Sequence of chain 1.A:
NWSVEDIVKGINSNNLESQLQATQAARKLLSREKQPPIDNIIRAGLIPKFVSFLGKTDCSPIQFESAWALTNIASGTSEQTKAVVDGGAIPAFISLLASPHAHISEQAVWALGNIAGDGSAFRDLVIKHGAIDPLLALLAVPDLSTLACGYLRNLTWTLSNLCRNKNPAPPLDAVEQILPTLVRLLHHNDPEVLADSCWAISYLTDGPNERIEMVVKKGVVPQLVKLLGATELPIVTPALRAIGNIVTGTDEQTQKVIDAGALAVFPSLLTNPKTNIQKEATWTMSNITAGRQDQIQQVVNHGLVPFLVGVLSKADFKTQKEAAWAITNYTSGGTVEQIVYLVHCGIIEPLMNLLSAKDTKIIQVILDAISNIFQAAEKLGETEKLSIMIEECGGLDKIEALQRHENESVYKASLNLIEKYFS

The protein below binds the small molecule below.
Small molecule (SMILES): C[C@@H](O)[C@H](NC(=O)[C@H](CCCCN)NC(=O)[C@H](CCCN=C(N)N)NC(=O)CNC(=O)[C@H](CC(N)=O)NC(=O)[C@H](CCC(=O)O)NC(=O)CN)C(=O)N[C@@H](CCCN=C(N)N)C(=O)O

Binding-site contacts:
Ligand atom CG contacts residue TRP272 of chain 1.A at 3.5 Å (hydrophobic).
Ligand atom NH2 contacts residue GLN180 of chain 1.A at 2.9 Å (h-bond).
Ligand atom N contacts residue ASP269 of chain 1.A at 3.1 Å (salt-bridge).
Ligand atom CA contacts residue ASN187 of chain 1.A at 3.2 Å.
Ligand atom N contacts residue ASN145 of chain 1.A at 3.0 Å (h-bond).
Ligand atom CB contacts residue ASN187 of chain 1.A at 3.3 Å.
Ligand atom O contacts residue TRP230 of chain 1.A at 3.3 Å (h-bond).
Ligand atom O contacts residue TRP141 of chain 1.A at 3.0 Å (h-bond).
Ligand atom CD contacts residue GLY149 of chain 1.A at 3.2 Å.
Ligand atom C contacts residue ASN187 of chain 1.A at 3.5 Å.
Ligand atom NH1 contacts residue THR154 of chain 1.A at 2.6 Å (h-bond).
Ligand atom CZ contacts residue ASP191 of chain 1.A at 3.2 Å.
Ligand atom N contacts residue ASN187 of chain 1.A at 3.0 Å (h-bond).
Ligand atom NE contacts residue GLY149 of chain 1.A at 2.9 Å (h-bond).
Ligand atom NH1 contacts residue ASP191 of chain 1.A at 3.2 Å.
Ligand atom O contacts residue SER148 of chain 1.A at 3.3 Å.
Ligand atom O contacts residue TRP183 of chain 1.A at 3.1 Å (h-bond).
Ligand atom NH2 contacts residue SER151 of chain 1.A at 3.3 Å (h-bond).
Ligand atom O contacts residue ASN234 of chain 1.A at 3.0 Å (h-bond).
Ligand atom CD contacts residue TRP141 of chain 1.A at 3.5 Å (hydrophobic).
Ligand atom O contacts residue TRP230 of chain 1.A at 3.2 Å.
Ligand atom O contacts residue ASP269 of chain 1.A at 2.8 Å (salt-bridge).
Ligand atom NZ contacts residue ASN227 of chain 1.A at 3.3 Å (h-bond).
Ligand atom NH1 contacts residue ASN187 of chain 1.A at 3.2 Å (h-bond).
Ligand atom C contacts residue ARG237 of chain 1.A at 3.2 Å.
Ligand atom CD contacts residue ALA147 of chain 1.A at 3.2 Å (hydrophobic).
Ligand atom CB contacts residue TRP141 of chain 1.A at 3.5 Å (hydrophobic).
Ligand atom O contacts residue ASN187 of chain 1.A at 3.0 Å (h-bond).
Ligand atom NH2 contacts residue ASP191 of chain 1.A at 2.3 Å (salt-bridge).
Ligand atom O contacts residue ARG237 of chain 1.A at 3.0 Å (salt-bridge).
Ligand atom CB contacts residue TRP272 of chain 1.A at 3.4 Å (hydrophobic).
Ligand atom O contacts residue SER104 of chain 1.A at 3.4 Å (h-bond).
Ligand atom CD contacts residue SER148 of chain 1.A at 3.2 Å.
Ligand atom CZ contacts residue THR154 of chain 1.A at 3.2 Å.
Ligand atom OE1 contacts residue ARG237 of chain 1.A at 2.6 Å (salt-bridge).
Ligand atom CG contacts residue TRP183 of chain 1.A at 3.5 Å (hydrophobic).
Ligand atom O contacts residue ASN145 of chain 1.A at 3.0 Å (h-bond).
Ligand atom CG contacts residue TYR276 of chain 1.A at 3.1 Å (hydrophobic).
Ligand atom CB contacts residue SER148 of chain 1.A at 3.5 Å.
Ligand atom NH2 contacts residue PHE137 of chain 1.A at 3.5 Å.